Sequence of chain 26.I:
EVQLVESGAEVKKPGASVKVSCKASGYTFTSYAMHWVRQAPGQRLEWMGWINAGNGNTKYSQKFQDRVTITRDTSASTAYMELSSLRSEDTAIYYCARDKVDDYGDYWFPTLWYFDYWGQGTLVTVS

A small-molecule ligand and the protein it binds are described below.
Small molecule (SMILES): CC(=O)N[C@@H]1[C@@H](O)[C@H](O)[C@@H](CO)O[C@H]1O

Sequence of chain 26.C:
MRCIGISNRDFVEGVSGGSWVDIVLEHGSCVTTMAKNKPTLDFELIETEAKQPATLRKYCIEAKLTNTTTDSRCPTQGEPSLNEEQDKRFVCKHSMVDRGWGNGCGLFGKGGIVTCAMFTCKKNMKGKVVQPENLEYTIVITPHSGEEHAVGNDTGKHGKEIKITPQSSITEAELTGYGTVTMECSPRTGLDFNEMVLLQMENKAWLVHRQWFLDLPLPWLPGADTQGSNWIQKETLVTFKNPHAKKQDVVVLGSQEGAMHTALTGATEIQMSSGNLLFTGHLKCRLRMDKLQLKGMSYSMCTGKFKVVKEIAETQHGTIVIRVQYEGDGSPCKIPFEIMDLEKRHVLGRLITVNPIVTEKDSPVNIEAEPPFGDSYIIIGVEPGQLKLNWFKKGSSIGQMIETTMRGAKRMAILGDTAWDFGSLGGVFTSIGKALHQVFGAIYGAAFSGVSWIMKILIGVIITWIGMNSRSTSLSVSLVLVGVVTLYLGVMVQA

Binding-site contacts:
Ligand atom C5 contacts residue GLN65 of chain 26.I at 3.7 Å.
Ligand atom C8 contacts residue PHE90 of chain 26.C at 3.7 Å (hydrophobic).
Ligand atom C3 contacts residue GLN65 of chain 26.I at 4.0 Å.
Ligand atom C4 contacts residue ASP66 of chain 26.I at 4.0 Å.
Ligand atom O4 contacts residue GLN65 of chain 26.I at 3.6 Å.
Ligand atom C5 contacts residue ASN67 of chain 26.C at 3.7 Å.
Ligand atom O3 contacts residue GLN65 of chain 26.I at 3.6 Å.
Ligand atom N2 contacts residue ASN67 of chain 26.C at 2.9 Å (h-bond).
Ligand atom C7 contacts residue PHE90 of chain 26.C at 4.4 Å (hydrophobic).
Ligand atom O5 contacts residue ASN67 of chain 26.C at 2.4 Å (h-bond).
Ligand atom O6 contacts residue ASN67 of chain 26.C at 4.0 Å.
Ligand atom C3 contacts residue ASN67 of chain 26.C at 3.8 Å.
Ligand atom C7 contacts residue ASN67 of chain 26.C at 3.7 Å.
Ligand atom O5 contacts residue GLN65 of chain 26.I at 3.7 Å.
Ligand atom C4 contacts residue ASN67 of chain 26.C at 4.2 Å.
Ligand atom O4 contacts residue ASP66 of chain 26.I at 2.7 Å (salt-bridge).
Ligand atom C1 contacts residue ASN67 of chain 26.C at 1.4 Å.
Ligand atom O6 contacts residue GLN65 of chain 26.I at 2.5 Å (h-bond).
Ligand atom C2 contacts residue ASN67 of chain 26.C at 2.4 Å.
Ligand atom C4 contacts residue GLN65 of chain 26.I at 3.3 Å.
Ligand atom O7 contacts residue ASN67 of chain 26.C at 4.1 Å.
Ligand atom O6 contacts residue TYR60 of chain 26.I at 4.2 Å.
Ligand atom C6 contacts residue GLN65 of chain 26.I at 3.5 Å.
Ligand atom C2 contacts residue GLN65 of chain 26.I at 4.4 Å.